Binding-site contacts:
Ligand atom CE2 contacts residue LYS70 of chain 1.J at 3.5 Å.
Ligand atom CE1 contacts residue LYS70 of chain 1.J at 3.6 Å.
Ligand atom CE2 contacts residue ILE37 of chain 1.I at 3.7 Å (hydrophobic).
Ligand atom CD2 contacts residue LYS70 of chain 1.J at 3.9 Å.
Ligand atom O contacts residue LYS70 of chain 1.J at 3.4 Å.
Ligand atom CZ contacts residue LYS70 of chain 1.J at 3.8 Å.
Ligand atom N contacts residue THR107 of chain 1.J at 3.9 Å.
Ligand atom CZ contacts residue MET66 of chain 1.J at 3.3 Å (hydrophobic).
Ligand atom CE1 contacts residue PRO38 of chain 1.I at 3.7 Å (hydrophobic).
Ligand atom CG2 contacts residue ASN139 of chain 1.I at 3.6 Å.
Ligand atom CD2 contacts residue ASN57 of chain 1.J at 3.4 Å.
Ligand atom O contacts residue ASN57 of chain 1.J at 3.3 Å (h-bond).
Ligand atom CB contacts residue ASN53 of chain 1.J at 3.6 Å.
Ligand atom CE2 contacts residue ILE135 of chain 1.I at 3.9 Å (hydrophobic).
Ligand atom CA contacts residue ASN57 of chain 1.J at 3.6 Å.
Ligand atom CB contacts residue ASN57 of chain 1.J at 3.3 Å.
Ligand atom CA contacts residue THR107 of chain 1.J at 3.6 Å.
Ligand atom OG1 contacts residue LYS70 of chain 1.J at 3.2 Å (salt-bridge).
Ligand atom C contacts residue LYS70 of chain 1.J at 3.6 Å.
Ligand atom C contacts residue THR107 of chain 1.J at 3.8 Å.
Ligand atom CA contacts residue ASN53 of chain 1.J at 3.4 Å.
Ligand atom CG2 contacts residue PRO34 of chain 1.I at 3.6 Å (hydrophobic).
Ligand atom CB contacts residue LYS70 of chain 1.J at 3.3 Å.
Ligand atom CG1 contacts residue ARG173 of chain 1.I at 3.8 Å.
Ligand atom CZ contacts residue PRO38 of chain 1.I at 3.8 Å (hydrophobic).
Ligand atom CZ contacts residue ILE37 of chain 1.I at 3.9 Å (hydrophobic).
Ligand atom O contacts residue THR107 of chain 1.J at 3.7 Å.
Ligand atom O contacts residue GLY106 of chain 1.J at 3.9 Å.
Ligand atom CG contacts residue ASN57 of chain 1.J at 3.8 Å.
Ligand atom N contacts residue ASN57 of chain 1.J at 3.0 Å (h-bond).
Ligand atom N contacts residue ASN57 of chain 1.J at 3.6 Å.
Ligand atom CG contacts residue ASN139 of chain 1.I at 3.9 Å.
Ligand atom CZ contacts residue SER41 of chain 1.I at 3.9 Å.
Ligand atom CE1 contacts residue ILE73 of chain 1.J at 3.8 Å (hydrophobic).
Ligand atom CG2 contacts residue ARG173 of chain 1.I at 3.7 Å.
Ligand atom OG1 contacts residue ASN57 of chain 1.J at 3.4 Å (h-bond).
Ligand atom CE2 contacts residue MET66 of chain 1.J at 3.5 Å (hydrophobic).
Ligand atom N contacts residue ASN53 of chain 1.J at 3.7 Å.
Ligand atom O contacts residue ARG173 of chain 1.I at 3.2 Å (salt-bridge).
Ligand atom CG2 contacts residue ILE37 of chain 1.I at 3.4 Å (hydrophobic).

Sequence of chain 1.I:
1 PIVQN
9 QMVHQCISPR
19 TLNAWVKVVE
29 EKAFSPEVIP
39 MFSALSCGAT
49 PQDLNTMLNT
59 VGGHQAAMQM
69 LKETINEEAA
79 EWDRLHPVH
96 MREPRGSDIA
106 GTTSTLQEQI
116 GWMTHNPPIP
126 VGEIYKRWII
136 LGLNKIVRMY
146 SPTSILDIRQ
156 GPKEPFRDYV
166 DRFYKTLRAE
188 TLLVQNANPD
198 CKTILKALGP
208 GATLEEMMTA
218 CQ

A small-molecule ligand and the protein it binds are described below.
Small molecule (SMILES): CC(C)[C@H](NC(=O)CNC(=O)[C@H](CO)NC(=O)[C@@H]1CCCN1C(=O)[C@@H](N)CO)C(=O)N[C@@H](Cc1ccccc1)C(=O)N[C@H](C(=O)N[C@@H](Cc1ccccc1)C(=O)NCC=O)[C@@H](C)O

Sequence of chain 1.J:
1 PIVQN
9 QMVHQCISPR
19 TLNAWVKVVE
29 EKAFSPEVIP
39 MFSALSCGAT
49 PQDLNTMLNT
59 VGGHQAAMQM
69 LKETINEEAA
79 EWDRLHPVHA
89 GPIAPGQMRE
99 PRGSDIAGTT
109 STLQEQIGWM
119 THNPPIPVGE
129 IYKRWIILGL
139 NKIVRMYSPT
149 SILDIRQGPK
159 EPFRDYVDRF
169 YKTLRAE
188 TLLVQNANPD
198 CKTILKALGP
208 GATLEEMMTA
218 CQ